This protein binds this small molecule.
Small molecule (SMILES): CC(=O)N[C@H]1[C@H](O[C@H]2[C@H](O)[C@@H](NC(C)=O)CO[C@@H]2CO)O[C@H](CO)[C@@H](O)[C@@H]1O

Sequence of chain 34.T:
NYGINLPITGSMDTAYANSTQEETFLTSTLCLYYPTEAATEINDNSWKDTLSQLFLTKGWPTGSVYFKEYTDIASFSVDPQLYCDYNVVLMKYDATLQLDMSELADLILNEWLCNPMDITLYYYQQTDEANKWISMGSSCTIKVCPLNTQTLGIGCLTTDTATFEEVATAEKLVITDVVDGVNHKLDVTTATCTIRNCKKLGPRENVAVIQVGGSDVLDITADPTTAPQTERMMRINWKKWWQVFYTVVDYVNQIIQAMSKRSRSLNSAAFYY

Binding-site contacts:
Ligand atom C2 contacts residue ASN19 of chain 34.T at 3.0 Å.
Ligand atom O7 contacts residue ASN19 of chain 34.T at 4.1 Å.
Ligand atom C5 contacts residue ASN19 of chain 34.T at 3.8 Å.
Ligand atom C1 contacts residue ASN19 of chain 34.T at 1.7 Å.
Ligand atom C8 contacts residue ASN19 of chain 34.T at 4.3 Å.
Ligand atom O5 contacts residue ASN19 of chain 34.T at 2.8 Å (h-bond).
Ligand atom C7 contacts residue ASN19 of chain 34.T at 3.6 Å.
Ligand atom C3 contacts residue ASN19 of chain 34.T at 4.1 Å.
Ligand atom N2 contacts residue ASN19 of chain 34.T at 3.1 Å (h-bond).